Sequence of chain 1.A:
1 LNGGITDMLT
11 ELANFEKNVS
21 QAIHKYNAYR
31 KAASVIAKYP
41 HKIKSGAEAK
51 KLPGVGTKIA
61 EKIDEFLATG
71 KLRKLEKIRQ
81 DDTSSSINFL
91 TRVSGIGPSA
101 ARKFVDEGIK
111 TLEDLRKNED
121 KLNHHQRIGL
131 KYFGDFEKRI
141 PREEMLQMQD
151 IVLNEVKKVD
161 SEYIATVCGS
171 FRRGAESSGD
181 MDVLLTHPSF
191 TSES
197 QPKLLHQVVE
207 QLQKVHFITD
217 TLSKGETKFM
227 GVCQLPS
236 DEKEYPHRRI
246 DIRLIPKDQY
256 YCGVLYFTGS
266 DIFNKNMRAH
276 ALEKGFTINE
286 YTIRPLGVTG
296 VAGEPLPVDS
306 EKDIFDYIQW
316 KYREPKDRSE

Binding-site contacts:
Ligand atom OP2 contacts residue VAL55 of chain 1.A at 3.7 Å.
Ligand atom C5' contacts residue GLY54 of chain 1.A at 3.2 Å.
Ligand atom C4' contacts residue GLY54 of chain 1.A at 3.3 Å.
Ligand atom OP1 contacts residue NA1 of chain 1.G at 2.8 Å (h-bond).
Ligand atom O4' contacts residue ALA28 of chain 1.A at 3.7 Å.
Ligand atom OP1 contacts residue THR57 of chain 1.A at 3.7 Å.
Ligand atom P contacts residue ILE59 of chain 1.A at 3.8 Å.
Ligand atom P contacts residue GLY54 of chain 1.A at 3.8 Å.
Ligand atom O5' contacts residue LYS25 of chain 1.A at 3.9 Å.
Ligand atom OP1 contacts residue VAL55 of chain 1.A at 3.7 Å.
Ligand atom OP2 contacts residue GLY56 of chain 1.A at 3.8 Å.
Ligand atom C3' contacts residue LYS58 of chain 1.A at 3.9 Å.
Ligand atom OP1 contacts residue PRO53 of chain 1.A at 3.7 Å.
Ligand atom O3' contacts residue ILE59 of chain 1.A at 3.7 Å.
Ligand atom OP1 contacts residue LYS58 of chain 1.A at 3.5 Å (salt-bridge).
Ligand atom P contacts residue GLY56 of chain 1.A at 3.5 Å.
Ligand atom OP1 contacts residue LYS25 of chain 1.A at 3.8 Å.
Ligand atom OP1 contacts residue LEU52 of chain 1.A at 3.8 Å.
Ligand atom OP2 contacts residue LYS62 of chain 1.A at 3.2 Å (salt-bridge).
Ligand atom C8 contacts residue LYS25 of chain 1.A at 3.8 Å.
Ligand atom OP2 contacts residue LYS58 of chain 1.A at 3.0 Å (salt-bridge).
Ligand atom O5' contacts residue GLY56 of chain 1.A at 3.4 Å.
Ligand atom OP1 contacts residue ILE59 of chain 1.A at 2.9 Å (h-bond).
Ligand atom OP1 contacts residue GLY54 of chain 1.A at 2.8 Å (h-bond).
Ligand atom P contacts residue NA1 of chain 1.G at 3.8 Å.
Ligand atom OP1 contacts residue GLY56 of chain 1.A at 2.8 Å (h-bond).
Ligand atom OP2 contacts residue THR57 of chain 1.A at 3.6 Å (h-bond).
Ligand atom P contacts residue LYS25 of chain 1.A at 3.9 Å.
Ligand atom OP2 contacts residue LYS58 of chain 1.A at 2.8 Å (salt-bridge).
Ligand atom P contacts residue LYS58 of chain 1.A at 3.3 Å.
Ligand atom OP3 contacts residue LYS25 of chain 1.A at 2.9 Å (salt-bridge).
Ligand atom O3' contacts residue GLY54 of chain 1.A at 3.4 Å.
Ligand atom P contacts residue LYS58 of chain 1.A at 3.7 Å.
Ligand atom N3 contacts residue ALA28 of chain 1.A at 3.6 Å.
Ligand atom OP1 contacts residue LYS58 of chain 1.A at 3.0 Å (salt-bridge).
Ligand atom C5' contacts residue TYR29 of chain 1.A at 3.5 Å (hydrophobic).
Ligand atom C3' contacts residue GLY56 of chain 1.A at 3.7 Å.
Ligand atom N7 contacts residue LYS25 of chain 1.A at 3.8 Å.
Ligand atom C5' contacts residue GLY56 of chain 1.A at 3.6 Å.
Ligand atom O3' contacts residue VAL55 of chain 1.A at 3.9 Å.

This protein binds this small molecule.
Small molecule (SMILES): Cc1cn([C@H]2C[C@H](O[P](=O)(O)OC[C@H]3O[C@@H](n4ccc(N)nc4=O)C[C@@H]3O[P](=O)(O)OC[C@H]3O[C@@H](n4cnc5c(=O)nc(N)[nH]c54)C[C@@H]3O[P](=O)(O)OC[C@H]3O[C@@H](n4cnc5c(=O)nc(N)[nH]c54)C[C@@H]3O)[C@@H](CO[P](=O)(O)O[C@H]3C[C@H](n4cnc5c(=O)nc(N)[nH]c54)O[C@@H]3COP(=O)(O)O)O2)c(=O)[nH]c1=O